The small molecule below binds the protein below.
Small molecule (SMILES): CC(C)CCC[C@@H](C)[C@H]1CC[C@H]2[C@@H]3CC=C4C[C@@H](OC(=O)CCC(=O)O)CC[C@]4(C)[C@H]3CC[C@]12C

Binding-site contacts:
Ligand atom CAU contacts residue VAL135 of chain 1.A at 4.2 Å (hydrophobic).
Ligand atom CBH contacts residue THR134 of chain 1.A at 4.4 Å.
Ligand atom CAD contacts residue THR134 of chain 1.A at 3.9 Å.
Ligand atom CAC contacts residue CYS103 of chain 1.A at 3.7 Å (hydrophobic).
Ligand atom CAB contacts residue VAL142 of chain 1.A at 4.4 Å (hydrophobic).
Ligand atom CAS contacts residue THR134 of chain 1.A at 4.1 Å.
Ligand atom OAW contacts residue ILE131 of chain 1.A at 3.5 Å.
Ligand atom CAQ contacts residue ILE107 of chain 1.A at 4.1 Å (hydrophobic).
Ligand atom CAB contacts residue ILE184 of chain 1.A at 4.1 Å (hydrophobic).
Ligand atom CAM contacts residue ARG127 of chain 1.A at 4.1 Å.
Ligand atom CAP contacts residue ILE107 of chain 1.A at 4.4 Å (hydrophobic).
Ligand atom CAX contacts residue ARG127 of chain 1.A at 3.9 Å.
Ligand atom CAC contacts residue GLU100 of chain 1.A at 3.8 Å.
Ligand atom CAB contacts residue GLU100 of chain 1.A at 4.4 Å.
Ligand atom CAY contacts residue VAL130 of chain 1.A at 4.1 Å (hydrophobic).
Ligand atom CAT contacts residue ILE131 of chain 1.A at 3.9 Å (hydrophobic).
Ligand atom CAA contacts residue ILE188 of chain 1.A at 3.8 Å (hydrophobic).
Ligand atom CAB contacts residue ILE138 of chain 1.A at 4.0 Å (hydrophobic).
Ligand atom CAT contacts residue THR134 of chain 1.A at 3.8 Å.
Ligand atom CAE contacts residue ILE138 of chain 1.A at 4.5 Å (hydrophobic).
Ligand atom CAS contacts residue VAL135 of chain 1.A at 4.4 Å (hydrophobic).
Ligand atom CAS contacts residue ILE138 of chain 1.A at 4.4 Å (hydrophobic).
Ligand atom OAF contacts residue ARG127 of chain 1.A at 2.9 Å (salt-bridge).
Ligand atom CAM contacts residue VAL130 of chain 1.A at 3.9 Å (hydrophobic).
Ligand atom CAR contacts residue ILE131 of chain 1.A at 3.8 Å (hydrophobic).
Ligand atom CAP contacts residue ILE192 of chain 1.A at 4.4 Å (hydrophobic).
Ligand atom CAU contacts residue ILE138 of chain 1.A at 4.4 Å (hydrophobic).
Ligand atom CAJ contacts residue PRO189 of chain 1.A at 4.2 Å (hydrophobic).
Ligand atom CBA contacts residue ILE184 of chain 1.A at 3.9 Å (hydrophobic).
Ligand atom CAO contacts residue ILE192 of chain 1.A at 4.2 Å (hydrophobic).
Ligand atom CAJ contacts residue GLU100 of chain 1.A at 4.5 Å.
Ligand atom CAA contacts residue ILE184 of chain 1.A at 3.9 Å (hydrophobic).
Ligand atom CAL contacts residue ARG127 of chain 1.A at 3.9 Å.
Ligand atom CAU contacts residue VAL104 of chain 1.A at 4.3 Å (hydrophobic).
Ligand atom CBG contacts residue ILE107 of chain 1.A at 4.5 Å (hydrophobic).
Ligand atom OAG contacts residue VAL130 of chain 1.A at 4.4 Å.
Ligand atom CAR contacts residue THR134 of chain 1.A at 4.0 Å.
Ligand atom CBC contacts residue ILE131 of chain 1.A at 3.5 Å (hydrophobic).

Sequence of chain 1.A:
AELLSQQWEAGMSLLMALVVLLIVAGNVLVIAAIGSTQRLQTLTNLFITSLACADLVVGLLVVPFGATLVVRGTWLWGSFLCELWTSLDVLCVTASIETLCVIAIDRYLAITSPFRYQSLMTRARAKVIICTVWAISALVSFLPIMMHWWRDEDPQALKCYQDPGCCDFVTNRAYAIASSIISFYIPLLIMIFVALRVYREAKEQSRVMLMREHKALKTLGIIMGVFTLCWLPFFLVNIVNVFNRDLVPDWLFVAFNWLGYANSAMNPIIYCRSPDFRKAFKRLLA